Sequence of chain 1.E:
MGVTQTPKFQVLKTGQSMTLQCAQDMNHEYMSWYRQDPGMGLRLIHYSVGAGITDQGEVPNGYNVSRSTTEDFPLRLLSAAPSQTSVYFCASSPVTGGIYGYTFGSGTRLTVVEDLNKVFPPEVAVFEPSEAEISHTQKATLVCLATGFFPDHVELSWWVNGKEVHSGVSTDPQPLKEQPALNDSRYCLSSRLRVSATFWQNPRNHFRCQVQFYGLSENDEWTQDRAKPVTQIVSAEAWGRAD

Sequence of chain 1.D:
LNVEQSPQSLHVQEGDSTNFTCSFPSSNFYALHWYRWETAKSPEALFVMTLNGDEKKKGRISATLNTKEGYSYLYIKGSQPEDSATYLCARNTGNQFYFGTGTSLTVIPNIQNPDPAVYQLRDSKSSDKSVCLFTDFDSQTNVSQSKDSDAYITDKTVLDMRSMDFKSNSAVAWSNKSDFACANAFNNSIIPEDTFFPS

Sequence of chain 1.A:
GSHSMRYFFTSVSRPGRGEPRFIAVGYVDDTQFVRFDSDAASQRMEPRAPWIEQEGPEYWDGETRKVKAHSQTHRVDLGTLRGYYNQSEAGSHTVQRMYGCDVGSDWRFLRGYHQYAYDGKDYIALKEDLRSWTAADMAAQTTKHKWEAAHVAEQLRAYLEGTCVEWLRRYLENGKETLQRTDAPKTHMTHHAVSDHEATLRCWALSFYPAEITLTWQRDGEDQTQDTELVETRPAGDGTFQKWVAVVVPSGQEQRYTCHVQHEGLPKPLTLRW

A small-molecule ligand and the protein it binds are described below.
Small molecule (SMILES): CSCC[C@H](NC(=O)[C@@H]1CCCN1C(=O)[C@@H](NC(=O)[C@H](CC(C)C)NC(=O)[C@@H](N)CC(N)=O)C(C)C)C(=O)N[C@H](C(=O)N[C@@H](C)C(=O)N[C@H](C(=O)N[C@H](C(=O)O)C(C)C)[C@@H](C)O)C(C)C

Binding-site contacts:
Ligand atom OXT contacts residue THR80 of chain 1.A at 3.3 Å.
Ligand atom O contacts residue LYS66 of chain 1.A at 2.5 Å (salt-bridge).
Ligand atom ND2 contacts residue TRP167 of chain 1.A at 3.3 Å.
Ligand atom OG1 contacts residue GLU29 of chain 1.E at 2.7 Å (salt-bridge).
Ligand atom C contacts residue LYS66 of chain 1.A at 3.2 Å.
Ligand atom CE contacts residue GLY97 of chain 1.E at 3.1 Å.
Ligand atom O contacts residue TYR30 of chain 1.D at 3.3 Å (h-bond).
Ligand atom N contacts residue LYS66 of chain 1.A at 3.1 Å (salt-bridge).
Ligand atom CA contacts residue THR96 of chain 1.E at 3.5 Å.
Ligand atom OD1 contacts residue LYS66 of chain 1.A at 2.6 Å (salt-bridge).
Ligand atom CE contacts residue GLY98 of chain 1.E at 3.3 Å.
Ligand atom O contacts residue LYS146 of chain 1.A at 3.4 Å.
Ligand atom N contacts residue THR96 of chain 1.E at 3.1 Å (h-bond).
Ligand atom CG2 contacts residue HIS70 of chain 1.A at 3.3 Å.
Ligand atom CB contacts residue GLY97 of chain 1.E at 3.5 Å.
Ligand atom CE contacts residue TYR30 of chain 1.D at 3.5 Å (hydrophobic).
Ligand atom N contacts residue TYR171 of chain 1.A at 2.8 Å (h-bond).
Ligand atom CA contacts residue ASP77 of chain 1.A at 3.3 Å.
Ligand atom O contacts residue HIS70 of chain 1.A at 3.0 Å.
Ligand atom O contacts residue TYR84 of chain 1.A at 3.4 Å (h-bond).
Ligand atom CD2 contacts residue TYR99 of chain 1.A at 3.2 Å (hydrophobic).
Ligand atom OXT contacts residue LYS146 of chain 1.A at 3.0 Å (salt-bridge).
Ligand atom N contacts residue ASP77 of chain 1.A at 3.0 Å (salt-bridge).
Ligand atom N contacts residue GLU63 of chain 1.A at 3.4 Å (salt-bridge).
Ligand atom CG1 contacts residue ARG97 of chain 1.A at 2.9 Å.
Ligand atom N contacts residue TYR99 of chain 1.A at 2.9 Å (h-bond).
Ligand atom CG contacts residue GLU63 of chain 1.A at 3.3 Å.
Ligand atom OG1 contacts residue THR96 of chain 1.E at 2.9 Å (h-bond).
Ligand atom O contacts residue TYR159 of chain 1.A at 2.5 Å (h-bond).
Ligand atom CG2 contacts residue ASP77 of chain 1.A at 3.4 Å.
Ligand atom CG2 contacts residue ASP77 of chain 1.A at 3.2 Å.
Ligand atom O contacts residue THR143 of chain 1.A at 3.1 Å (h-bond).
Ligand atom CG1 contacts residue HIS70 of chain 1.A at 3.2 Å.
Ligand atom O contacts residue THR73 of chain 1.A at 2.6 Å (h-bond).
Ligand atom O contacts residue TRP147 of chain 1.A at 3.4 Å.
Ligand atom CD2 contacts residue TYR7 of chain 1.A at 3.4 Å (hydrophobic).
Ligand atom N contacts residue TYR7 of chain 1.A at 3.1 Å (h-bond).
Ligand atom CG1 contacts residue ASP77 of chain 1.A at 3.5 Å.
Ligand atom CA contacts residue LYS66 of chain 1.A at 3.4 Å.
Ligand atom O contacts residue TRP147 of chain 1.A at 2.6 Å (h-bond).